Sequence of chain 1.P:
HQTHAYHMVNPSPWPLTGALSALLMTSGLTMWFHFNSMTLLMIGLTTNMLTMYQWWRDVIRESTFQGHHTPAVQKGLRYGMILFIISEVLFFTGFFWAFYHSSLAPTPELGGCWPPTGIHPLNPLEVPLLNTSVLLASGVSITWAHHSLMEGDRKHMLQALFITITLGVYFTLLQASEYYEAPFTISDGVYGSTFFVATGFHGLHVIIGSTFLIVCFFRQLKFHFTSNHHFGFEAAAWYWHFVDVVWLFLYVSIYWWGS

Binding-site contacts:
Ligand atom C4 contacts residue TRP34 of chain 1.P at 3.3 Å (hydrophobic).
Ligand atom C43 contacts residue PGV1 of chain 1.KB at 4.2 Å.
Ligand atom O61 contacts residue SER61 of chain 1.T at 3.6 Å.
Ligand atom O5 contacts residue MET40 of chain 1.P at 3.6 Å.
Ligand atom C1 contacts residue PHE69 of chain 1.T at 3.6 Å (hydrophobic).
Ligand atom O16 contacts residue MET40 of chain 1.P at 4.3 Å.
Ligand atom C9 contacts residue GLY63 of chain 1.T at 3.5 Å.
Ligand atom C18 contacts residue PEK1 of chain 1.QB at 4.3 Å.
Ligand atom C3 contacts residue TRP62 of chain 1.T at 4.2 Å (hydrophobic).
Ligand atom O16 contacts residue TRP34 of chain 1.P at 4.1 Å.
Ligand atom C31 contacts residue LEU31 of chain 1.P at 4.1 Å (hydrophobic).
Ligand atom C22 contacts residue PEK1 of chain 1.QB at 4.0 Å.
Ligand atom C11 contacts residue TRP62 of chain 1.T at 4.1 Å (hydrophobic).
Ligand atom O6 contacts residue TRP62 of chain 1.T at 3.5 Å.
Ligand atom C40 contacts residue LEU206 of chain 1.P at 4.2 Å (hydrophobic).
Ligand atom C37 contacts residue PEK1 of chain 1.QB at 3.8 Å.
Ligand atom C6 contacts residue PHE69 of chain 1.T at 4.2 Å (hydrophobic).
Ligand atom C57 contacts residue TRP34 of chain 1.P at 2.9 Å (hydrophobic).
Ligand atom C25 contacts residue LEU43 of chain 1.P at 4.3 Å (hydrophobic).
Ligand atom C40 contacts residue PEK1 of chain 1.QB at 4.3 Å.
Ligand atom O5 contacts residue TRP34 of chain 1.P at 2.6 Å.
Ligand atom C6 contacts residue TRP34 of chain 1.P at 3.5 Å (hydrophobic).
Ligand atom C57 contacts residue SER61 of chain 1.T at 3.2 Å.
Ligand atom C6 contacts residue MET40 of chain 1.P at 4.2 Å (hydrophobic).
Ligand atom C4 contacts residue MET40 of chain 1.P at 4.1 Å (hydrophobic).
Ligand atom C11 contacts residue GLY63 of chain 1.T at 3.3 Å.
Ligand atom C9 contacts residue TRP62 of chain 1.T at 4.3 Å (hydrophobic).
Ligand atom O61 contacts residue MET40 of chain 1.P at 4.1 Å.
Ligand atom O1 contacts residue TRP62 of chain 1.T at 3.9 Å.
Ligand atom O1 contacts residue GLY63 of chain 1.T at 4.2 Å.
Ligand atom C19 contacts residue LEU43 of chain 1.P at 4.2 Å (hydrophobic).
Ligand atom C18 contacts residue TRP34 of chain 1.P at 3.8 Å (hydrophobic).
Ligand atom C43 contacts residue PEK1 of chain 1.QB at 4.1 Å.
Ligand atom O6 contacts residue GLY63 of chain 1.T at 3.4 Å (h-bond).
Ligand atom O61 contacts residue TRP34 of chain 1.P at 3.2 Å (h-bond).
Ligand atom C34 contacts residue PGV1 of chain 1.KB at 4.2 Å.
Ligand atom C4 contacts residue TRP62 of chain 1.T at 4.1 Å (hydrophobic).
Ligand atom C57 contacts residue TRP62 of chain 1.T at 3.4 Å (hydrophobic).
Ligand atom C8 contacts residue GLY63 of chain 1.T at 3.7 Å.
Ligand atom C2 contacts residue PHE69 of chain 1.T at 3.8 Å (hydrophobic).

The protein below binds the small molecule below.
Small molecule (SMILES): CCCCCCCCCCO[C@@H]1O[C@H](CO)[C@@H](O[C@H]2O[C@H](CO)[C@@H](O)[C@H](O)[C@H]2O)[C@H](O)[C@H]1O

Sequence of chain 1.T:
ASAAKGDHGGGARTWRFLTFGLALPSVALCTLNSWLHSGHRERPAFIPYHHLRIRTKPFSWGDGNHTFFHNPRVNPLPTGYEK